Sequence of chain 28.C:
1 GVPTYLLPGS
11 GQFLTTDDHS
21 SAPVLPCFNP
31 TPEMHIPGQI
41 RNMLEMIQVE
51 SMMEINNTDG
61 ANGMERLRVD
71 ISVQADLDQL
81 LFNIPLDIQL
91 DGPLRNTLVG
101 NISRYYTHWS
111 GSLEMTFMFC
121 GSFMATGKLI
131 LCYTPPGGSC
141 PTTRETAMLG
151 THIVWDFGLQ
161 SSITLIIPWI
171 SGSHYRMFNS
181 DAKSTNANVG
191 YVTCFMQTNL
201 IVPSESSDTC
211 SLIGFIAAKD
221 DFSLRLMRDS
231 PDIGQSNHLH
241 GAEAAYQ

Sequence of chain 28.A:
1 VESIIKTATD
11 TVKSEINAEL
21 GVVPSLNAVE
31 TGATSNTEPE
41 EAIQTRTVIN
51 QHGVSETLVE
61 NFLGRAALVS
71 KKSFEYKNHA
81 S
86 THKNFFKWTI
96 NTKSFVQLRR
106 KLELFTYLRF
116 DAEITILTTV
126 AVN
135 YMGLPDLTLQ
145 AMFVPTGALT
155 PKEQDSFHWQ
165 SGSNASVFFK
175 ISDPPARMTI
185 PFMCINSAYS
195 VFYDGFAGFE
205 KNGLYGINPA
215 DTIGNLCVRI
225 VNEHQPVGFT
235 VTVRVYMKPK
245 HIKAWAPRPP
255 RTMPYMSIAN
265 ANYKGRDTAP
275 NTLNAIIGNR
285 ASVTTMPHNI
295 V

This small molecule binds to this protein.
Small molecule (SMILES): CC(=O)N[C@H]1[C@H]([C@H](O)[C@H](O)CO)O[C@@](OC[C@H]2O[C@@H](O[C@H]3[C@H](O)[C@@H](O)[C@H](O)O[C@@H]3CO)[C@H](O)[C@@H](O)[C@H]2O)(C(=O)O)C[C@@H]1O

Binding-site contacts:
Ligand atom C10 contacts residue ASN275 of chain 28.A at 3.3 Å.
Ligand atom C11 contacts residue ILE233 of chain 28.C at 3.8 Å (hydrophobic).
Ligand atom C5 contacts residue PRO231 of chain 28.C at 3.7 Å (hydrophobic).
Ligand atom N5 contacts residue ASN275 of chain 28.A at 3.6 Å (h-bond).
Ligand atom C6 contacts residue ASP91 of chain 28.C at 3.8 Å.
Ligand atom O1B contacts residue ARG104 of chain 28.C at 2.8 Å (salt-bridge).
Ligand atom C3 contacts residue ASP232 of chain 28.C at 4.0 Å.
Ligand atom C11 contacts residue GLY234 of chain 28.C at 3.8 Å.
Ligand atom O10 contacts residue ARG270 of chain 28.A at 3.3 Å.
Ligand atom O4 contacts residue ASN275 of chain 28.A at 3.0 Å (h-bond).
Ligand atom C3 contacts residue ARG104 of chain 28.C at 3.8 Å.
Ligand atom C3 contacts residue PRO274 of chain 28.A at 4.1 Å (hydrophobic).
Ligand atom C11 contacts residue ASP232 of chain 28.C at 3.8 Å.
Ligand atom O7 contacts residue PRO274 of chain 28.A at 3.4 Å.
Ligand atom O3 contacts residue PRO274 of chain 28.A at 3.8 Å.
Ligand atom C4 contacts residue ASN275 of chain 28.A at 3.8 Å.
Ligand atom C4 contacts residue ASP232 of chain 28.C at 3.5 Å.
Ligand atom C1 contacts residue ARG104 of chain 28.C at 3.6 Å.
Ligand atom O4 contacts residue ASP91 of chain 28.C at 2.7 Å (salt-bridge).
Ligand atom C10 contacts residue PRO231 of chain 28.C at 3.8 Å (hydrophobic).
Ligand atom O6 contacts residue PRO274 of chain 28.A at 3.7 Å.
Ligand atom N5 contacts residue ASP232 of chain 28.C at 4.1 Å.
Ligand atom C4 contacts residue ARG104 of chain 28.C at 3.9 Å.
Ligand atom C4 contacts residue PRO274 of chain 28.A at 4.0 Å (hydrophobic).
Ligand atom O3 contacts residue GLY282 of chain 28.A at 3.4 Å.
Ligand atom C3 contacts residue ARG95 of chain 28.C at 3.9 Å.
Ligand atom C5 contacts residue PRO274 of chain 28.A at 4.0 Å (hydrophobic).
Ligand atom O4 contacts residue ASP232 of chain 28.C at 2.7 Å (salt-bridge).
Ligand atom C5 contacts residue ASN275 of chain 28.A at 3.6 Å.
Ligand atom N5 contacts residue PRO231 of chain 28.C at 2.9 Å (h-bond).
Ligand atom C4 contacts residue ASP91 of chain 28.C at 3.2 Å.
Ligand atom C4 contacts residue PRO231 of chain 28.C at 3.5 Å (hydrophobic).
Ligand atom O7 contacts residue ARG270 of chain 28.A at 3.8 Å.
Ligand atom O4 contacts residue PRO231 of chain 28.C at 3.8 Å.
Ligand atom O3 contacts residue ASP91 of chain 28.C at 4.0 Å.
Ligand atom O10 contacts residue ASN275 of chain 28.A at 2.9 Å (h-bond).
Ligand atom C11 contacts residue PRO231 of chain 28.C at 3.7 Å (hydrophobic).
Ligand atom O6 contacts residue ASP91 of chain 28.C at 3.1 Å.
Ligand atom C3 contacts residue PRO274 of chain 28.A at 3.8 Å (hydrophobic).
Ligand atom O4 contacts residue ARG95 of chain 28.C at 3.6 Å (salt-bridge).